Sequence of chain 2.B:
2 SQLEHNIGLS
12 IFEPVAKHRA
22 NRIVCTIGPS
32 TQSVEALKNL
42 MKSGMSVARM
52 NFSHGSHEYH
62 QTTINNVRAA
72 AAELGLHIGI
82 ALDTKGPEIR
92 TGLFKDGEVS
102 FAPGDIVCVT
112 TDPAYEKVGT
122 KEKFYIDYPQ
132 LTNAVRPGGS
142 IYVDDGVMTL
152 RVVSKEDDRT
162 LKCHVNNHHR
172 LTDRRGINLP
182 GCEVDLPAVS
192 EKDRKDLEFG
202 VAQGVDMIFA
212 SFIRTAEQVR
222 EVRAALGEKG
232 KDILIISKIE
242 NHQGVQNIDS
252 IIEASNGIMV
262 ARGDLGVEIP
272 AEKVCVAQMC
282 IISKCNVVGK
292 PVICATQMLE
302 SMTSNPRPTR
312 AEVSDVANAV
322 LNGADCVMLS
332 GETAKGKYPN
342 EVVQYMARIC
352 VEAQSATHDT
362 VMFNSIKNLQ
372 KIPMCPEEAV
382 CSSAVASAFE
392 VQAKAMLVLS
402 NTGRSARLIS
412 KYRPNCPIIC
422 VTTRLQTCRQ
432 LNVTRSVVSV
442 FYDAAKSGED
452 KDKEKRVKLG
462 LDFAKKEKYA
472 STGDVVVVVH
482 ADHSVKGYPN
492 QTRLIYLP

Binding-site contacts:
Ligand atom O1 contacts residue ALA262 of chain 2.B at 3.8 Å.
Ligand atom O1 contacts residue MG1 of chain 2.G at 2.3 Å.
Ligand atom O3 contacts residue GLY264 of chain 2.B at 2.9 Å (h-bond).
Ligand atom C1 contacts residue MG1 of chain 2.G at 2.9 Å.
Ligand atom O3 contacts residue ALA262 of chain 2.B at 3.3 Å.
Ligand atom O2 contacts residue LYS239 of chain 2.B at 3.7 Å.
Ligand atom C2 contacts residue GLU241 of chain 2.B at 3.9 Å.
Ligand atom O4 contacts residue ALA262 of chain 2.B at 4.3 Å.
Ligand atom O2 contacts residue MET260 of chain 2.B at 4.1 Å.
Ligand atom O2 contacts residue MET329 of chain 2.B at 4.3 Å.
Ligand atom O3 contacts residue ARG263 of chain 2.B at 3.4 Å (salt-bridge).
Ligand atom O1 contacts residue GLY264 of chain 2.B at 3.5 Å.
Ligand atom O1 contacts residue GLU241 of chain 2.B at 3.2 Å (salt-bridge).
Ligand atom O2 contacts residue MG1 of chain 2.G at 4.0 Å.
Ligand atom C1 contacts residue THR297 of chain 2.B at 3.6 Å.
Ligand atom C1 contacts residue GLY264 of chain 2.B at 3.6 Å.
Ligand atom C2 contacts residue ALA262 of chain 2.B at 3.8 Å (hydrophobic).
Ligand atom O4 contacts residue GLU241 of chain 2.B at 3.2 Å (salt-bridge).
Ligand atom C1 contacts residue GLU241 of chain 2.B at 3.8 Å.
Ligand atom C1 contacts residue ARG263 of chain 2.B at 4.2 Å.
Ligand atom C1 contacts residue ALA262 of chain 2.B at 3.6 Å (hydrophobic).
Ligand atom O4 contacts residue ASP265 of chain 2.B at 3.9 Å.
Ligand atom O4 contacts residue MG1 of chain 2.G at 1.9 Å.
Ligand atom O4 contacts residue LYS239 of chain 2.B at 3.0 Å (salt-bridge).
Ligand atom C2 contacts residue LYS239 of chain 2.B at 3.7 Å.
Ligand atom C1 contacts residue ASP265 of chain 2.B at 3.8 Å.
Ligand atom O3 contacts residue ASP265 of chain 2.B at 4.0 Å.
Ligand atom C2 contacts residue MG1 of chain 2.G at 2.8 Å.
Ligand atom O2 contacts residue ALA262 of chain 2.B at 4.0 Å.
Ligand atom O3 contacts residue THR297 of chain 2.B at 2.5 Å (h-bond).
Ligand atom O3 contacts residue MG1 of chain 2.G at 4.2 Å.
Ligand atom O2 contacts residue ARG50 of chain 2.B at 4.0 Å.
Ligand atom O2 contacts residue THR297 of chain 2.B at 3.7 Å.
Ligand atom C2 contacts residue THR297 of chain 2.B at 4.1 Å.
Ligand atom O1 contacts residue ASP265 of chain 2.B at 2.8 Å (salt-bridge).

A protein and the small-molecule ligand that binds it are described below.
Small molecule (SMILES): O=C([O-])C(=O)[O-]